Binding-site contacts:
Ligand atom N03 contacts residue ARG197 of chain 1.B at 4.0 Å.
Ligand atom C11 contacts residue TYR35 of chain 1.A at 4.2 Å (hydrophobic).
Ligand atom C07 contacts residue ASP35 of chain 1.B at 4.1 Å.
Ligand atom C07 contacts residue TYR35 of chain 1.A at 4.5 Å (hydrophobic).
Ligand atom C12 contacts residue HIS201 of chain 1.B at 3.0 Å.
Ligand atom C12 contacts residue LYS32 of chain 1.B at 3.7 Å.
Ligand atom C13 contacts residue LYS32 of chain 1.B at 3.6 Å.
Ligand atom C11 contacts residue ARG197 of chain 1.B at 3.6 Å.
Ligand atom N03 contacts residue HIS201 of chain 1.B at 4.5 Å.
Ligand atom C08 contacts residue TYR35 of chain 1.A at 3.6 Å (hydrophobic).
Ligand atom N10 contacts residue TYR35 of chain 1.A at 3.5 Å.
Ligand atom C09 contacts residue TYR35 of chain 1.A at 3.9 Å (hydrophobic).
Ligand atom C13 contacts residue ARG197 of chain 1.B at 3.6 Å.
Ligand atom C05 contacts residue LYS32 of chain 1.B at 3.8 Å.
Ligand atom C12 contacts residue VAL36 of chain 1.B at 4.3 Å (hydrophobic).
Ligand atom C04 contacts residue LYS32 of chain 1.B at 3.8 Å.
Ligand atom C11 contacts residue VAL36 of chain 1.B at 3.1 Å (hydrophobic).
Ligand atom C09 contacts residue LYS32 of chain 1.B at 3.6 Å.
Ligand atom C11 contacts residue HIS201 of chain 1.B at 3.4 Å.
Ligand atom C12 contacts residue ARG197 of chain 1.B at 3.3 Å.
Ligand atom C08 contacts residue MET31 of chain 1.B at 4.1 Å (hydrophobic).
Ligand atom C09 contacts residue ASP35 of chain 1.B at 4.1 Å.
Ligand atom C13 contacts residue HIS201 of chain 1.B at 4.2 Å.
Ligand atom C05 contacts residue ARG197 of chain 1.B at 4.2 Å.
Ligand atom C06 contacts residue LYS32 of chain 1.B at 4.1 Å.
Ligand atom C07 contacts residue LYS32 of chain 1.B at 4.2 Å.
Ligand atom C07 contacts residue VAL34 of chain 1.A at 4.0 Å (hydrophobic).
Ligand atom C07 contacts residue MET31 of chain 1.B at 3.9 Å (hydrophobic).
Ligand atom N10 contacts residue VAL36 of chain 1.B at 3.5 Å.
Ligand atom C11 contacts residue LYS32 of chain 1.B at 3.1 Å.
Ligand atom C09 contacts residue ARG197 of chain 1.B at 3.9 Å.
Ligand atom C08 contacts residue LYS32 of chain 1.B at 4.0 Å.
Ligand atom N10 contacts residue ARG197 of chain 1.B at 3.9 Å.
Ligand atom N10 contacts residue ASP35 of chain 1.B at 3.7 Å.
Ligand atom N10 contacts residue LYS32 of chain 1.B at 2.9 Å (salt-bridge).
Ligand atom C08 contacts residue ASP35 of chain 1.B at 3.2 Å.

This small molecule binds to this protein.
Small molecule (SMILES): CCNCc1cccc2[nH]ccc12

Sequence of chain 1.B:
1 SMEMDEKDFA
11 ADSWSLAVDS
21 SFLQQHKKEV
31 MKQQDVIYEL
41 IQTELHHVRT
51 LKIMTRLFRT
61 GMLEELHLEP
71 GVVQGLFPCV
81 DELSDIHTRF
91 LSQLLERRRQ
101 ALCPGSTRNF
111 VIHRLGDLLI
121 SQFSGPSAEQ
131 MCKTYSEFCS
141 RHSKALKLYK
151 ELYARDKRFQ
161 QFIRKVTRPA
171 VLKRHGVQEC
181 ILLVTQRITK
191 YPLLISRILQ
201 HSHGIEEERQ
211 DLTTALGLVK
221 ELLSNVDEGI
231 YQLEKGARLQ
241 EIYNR

Sequence of chain 1.A:
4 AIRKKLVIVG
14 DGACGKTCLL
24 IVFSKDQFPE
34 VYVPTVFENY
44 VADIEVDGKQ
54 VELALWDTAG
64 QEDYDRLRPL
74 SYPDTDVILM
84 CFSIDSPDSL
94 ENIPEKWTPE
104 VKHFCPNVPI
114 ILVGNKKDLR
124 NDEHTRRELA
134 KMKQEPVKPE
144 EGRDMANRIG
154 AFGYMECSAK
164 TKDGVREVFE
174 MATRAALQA